Binding-site contacts:
Ligand atom O18 contacts residue GLU84 of chain 2.B at 4.4 Å.
Ligand atom C7 contacts residue TYR26 of chain 2.B at 4.4 Å (hydrophobic).
Ligand atom C5 contacts residue EDO1 of chain 2.TA at 4.1 Å.
Ligand atom O17 contacts residue GLU84 of chain 2.B at 4.3 Å.
Ligand atom C11 contacts residue ARG29 of chain 2.B at 3.9 Å.
Ligand atom O18 contacts residue ILE83 of chain 2.B at 4.2 Å.
Ligand atom O15 contacts residue LYS21 of chain 2.B at 4.5 Å.
Ligand atom C12 contacts residue ARG29 of chain 2.B at 3.8 Å.
Ligand atom O14 contacts residue EDO1 of chain 2.TA at 4.2 Å.
Ligand atom O20 contacts residue ARG29 of chain 2.B at 3.6 Å.
Ligand atom O19 contacts residue EDO1 of chain 2.TA at 3.9 Å.
Ligand atom O19 contacts residue GLU84 of chain 2.B at 4.4 Å.
Ligand atom N3 contacts residue ARG29 of chain 2.B at 4.0 Å.
Ligand atom C6 contacts residue ARG29 of chain 2.B at 3.2 Å.
Ligand atom N8 contacts residue ARG29 of chain 2.B at 3.0 Å (salt-bridge).
Ligand atom O15 contacts residue VAL33 of chain 2.B at 4.2 Å.
Ligand atom O20 contacts residue GLU84 of chain 2.B at 3.1 Å (salt-bridge).
Ligand atom C5 contacts residue LYS80 of chain 2.B at 4.5 Å.
Ligand atom C1 contacts residue TYR26 of chain 2.B at 4.4 Å (hydrophobic).
Ligand atom O16 contacts residue THR30 of chain 2.B at 4.0 Å.
Ligand atom C4 contacts residue GLU84 of chain 2.B at 4.0 Å.
Ligand atom O13 contacts residue LYS21 of chain 2.B at 3.9 Å.
Ligand atom C9 contacts residue THR30 of chain 2.B at 4.2 Å.
Ligand atom O14 contacts residue ARG29 of chain 2.B at 3.6 Å (salt-bridge).
Ligand atom C9 contacts residue ARG29 of chain 2.B at 3.2 Å.
Ligand atom C5 contacts residue GLU84 of chain 2.B at 3.6 Å.
Ligand atom C1 contacts residue ILE83 of chain 2.B at 4.4 Å (hydrophobic).
Ligand atom O20 contacts residue LYS80 of chain 2.B at 3.3 Å (salt-bridge).
Ligand atom C6 contacts residue TYR26 of chain 2.B at 3.7 Å (hydrophobic).
Ligand atom O14 contacts residue LYS21 of chain 2.B at 4.4 Å.
Ligand atom C6 contacts residue THR30 of chain 2.B at 4.5 Å.
Ligand atom O17 contacts residue ILE83 of chain 2.B at 3.9 Å.
Ligand atom O19 contacts residue ARG29 of chain 2.B at 3.1 Å (salt-bridge).
Ligand atom O20 contacts residue EDO1 of chain 2.TA at 3.6 Å (h-bond).
Ligand atom O18 contacts residue TYR26 of chain 2.B at 3.2 Å.
Ligand atom C7 contacts residue THR30 of chain 2.B at 3.9 Å.
Ligand atom C7 contacts residue ARG29 of chain 2.B at 3.9 Å.
Ligand atom C5 contacts residue ARG29 of chain 2.B at 3.2 Å.
Ligand atom C4 contacts residue ARG29 of chain 2.B at 3.8 Å.
Ligand atom O13 contacts residue ARG29 of chain 2.B at 4.4 Å.

Sequence of chain 2.B:
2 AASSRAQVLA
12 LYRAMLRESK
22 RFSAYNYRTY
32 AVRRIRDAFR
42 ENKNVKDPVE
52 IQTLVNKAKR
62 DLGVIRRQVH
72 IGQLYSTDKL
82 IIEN

This protein binds this small molecule.
Small molecule (SMILES): O=C(O)CN(CCN(CC(=O)O)CC(=O)O)CC(=O)O